Binding-site contacts:
Ligand atom C8 contacts residue TYR335 of chain 1.B at 3.9 Å (hydrophobic).
Ligand atom O6 contacts residue TYR335 of chain 1.B at 3.8 Å.
Ligand atom C7 contacts residue ASN337 of chain 1.B at 3.3 Å.
Ligand atom C5 contacts residue ASN337 of chain 1.B at 3.7 Å.
Ligand atom C4 contacts residue ASN337 of chain 1.B at 4.2 Å.
Ligand atom C8 contacts residue GLY331 of chain 1.A at 3.6 Å.
Ligand atom O5 contacts residue ASN337 of chain 1.B at 2.4 Å (h-bond).
Ligand atom O7 contacts residue ASN337 of chain 1.B at 3.3 Å (h-bond).
Ligand atom C3 contacts residue ASN337 of chain 1.B at 3.8 Å.
Ligand atom C2 contacts residue ASN337 of chain 1.B at 2.5 Å.
Ligand atom C1 contacts residue ASN337 of chain 1.B at 1.4 Å.
Ligand atom N2 contacts residue ASN337 of chain 1.B at 2.9 Å (h-bond).
Ligand atom C6 contacts residue TYR335 of chain 1.B at 4.4 Å (hydrophobic).
Ligand atom C8 contacts residue ASN337 of chain 1.B at 4.4 Å.

This small molecule binds to this protein.
Small molecule (SMILES): CC(=O)N[C@H]1[C@H](O[C@H]2[C@H](O)[C@@H](NC(C)=O)CO[C@@H]2CO)O[C@H](CO)[C@@H](O)[C@@H]1O

Sequence of chain 1.A:
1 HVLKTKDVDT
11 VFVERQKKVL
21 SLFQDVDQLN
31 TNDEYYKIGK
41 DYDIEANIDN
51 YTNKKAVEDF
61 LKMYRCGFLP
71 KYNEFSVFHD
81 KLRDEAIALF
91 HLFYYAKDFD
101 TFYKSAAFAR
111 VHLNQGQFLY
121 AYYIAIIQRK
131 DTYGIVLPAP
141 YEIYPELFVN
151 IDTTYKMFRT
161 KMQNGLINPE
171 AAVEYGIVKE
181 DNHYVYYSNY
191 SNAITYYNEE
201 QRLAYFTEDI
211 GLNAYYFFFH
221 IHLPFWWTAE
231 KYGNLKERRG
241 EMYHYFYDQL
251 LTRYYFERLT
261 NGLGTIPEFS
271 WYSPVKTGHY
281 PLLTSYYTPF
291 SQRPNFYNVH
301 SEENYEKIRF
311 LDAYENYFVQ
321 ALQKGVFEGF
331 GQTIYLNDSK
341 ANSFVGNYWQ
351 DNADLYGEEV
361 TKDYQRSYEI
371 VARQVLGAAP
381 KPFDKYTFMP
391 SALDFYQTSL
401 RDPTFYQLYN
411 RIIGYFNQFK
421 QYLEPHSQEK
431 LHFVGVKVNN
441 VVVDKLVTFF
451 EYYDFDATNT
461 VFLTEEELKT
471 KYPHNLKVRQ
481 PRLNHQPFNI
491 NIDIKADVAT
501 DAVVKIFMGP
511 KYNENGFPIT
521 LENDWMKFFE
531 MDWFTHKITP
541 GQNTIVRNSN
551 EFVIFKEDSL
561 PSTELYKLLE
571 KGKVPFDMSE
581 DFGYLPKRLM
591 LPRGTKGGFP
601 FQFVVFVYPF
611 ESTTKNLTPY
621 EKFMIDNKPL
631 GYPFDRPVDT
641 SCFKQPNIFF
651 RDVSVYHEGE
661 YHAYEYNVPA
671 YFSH

Sequence of chain 1.B:
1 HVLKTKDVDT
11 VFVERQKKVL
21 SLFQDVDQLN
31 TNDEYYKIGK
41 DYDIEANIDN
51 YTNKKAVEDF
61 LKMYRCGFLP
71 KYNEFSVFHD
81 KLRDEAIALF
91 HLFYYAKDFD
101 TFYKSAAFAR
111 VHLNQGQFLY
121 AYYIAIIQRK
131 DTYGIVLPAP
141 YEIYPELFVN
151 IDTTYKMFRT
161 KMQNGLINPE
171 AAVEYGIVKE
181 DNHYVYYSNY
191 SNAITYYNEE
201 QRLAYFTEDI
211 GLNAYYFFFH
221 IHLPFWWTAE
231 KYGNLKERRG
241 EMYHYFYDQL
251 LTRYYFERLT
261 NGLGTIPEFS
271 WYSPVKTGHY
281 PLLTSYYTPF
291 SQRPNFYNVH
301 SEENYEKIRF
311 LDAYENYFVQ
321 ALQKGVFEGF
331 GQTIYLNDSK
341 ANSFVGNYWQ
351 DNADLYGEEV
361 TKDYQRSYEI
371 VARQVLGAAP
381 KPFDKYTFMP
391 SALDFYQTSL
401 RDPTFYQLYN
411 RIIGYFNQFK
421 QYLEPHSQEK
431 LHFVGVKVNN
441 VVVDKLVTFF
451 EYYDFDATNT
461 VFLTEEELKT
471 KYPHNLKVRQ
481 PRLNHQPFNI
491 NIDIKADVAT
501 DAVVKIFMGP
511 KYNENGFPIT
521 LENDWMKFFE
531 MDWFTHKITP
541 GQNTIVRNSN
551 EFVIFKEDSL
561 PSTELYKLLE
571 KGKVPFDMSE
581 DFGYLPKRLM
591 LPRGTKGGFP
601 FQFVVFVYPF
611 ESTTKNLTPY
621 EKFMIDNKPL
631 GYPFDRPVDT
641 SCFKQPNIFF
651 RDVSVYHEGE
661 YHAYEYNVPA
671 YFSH